Sequence of chain 20.C:
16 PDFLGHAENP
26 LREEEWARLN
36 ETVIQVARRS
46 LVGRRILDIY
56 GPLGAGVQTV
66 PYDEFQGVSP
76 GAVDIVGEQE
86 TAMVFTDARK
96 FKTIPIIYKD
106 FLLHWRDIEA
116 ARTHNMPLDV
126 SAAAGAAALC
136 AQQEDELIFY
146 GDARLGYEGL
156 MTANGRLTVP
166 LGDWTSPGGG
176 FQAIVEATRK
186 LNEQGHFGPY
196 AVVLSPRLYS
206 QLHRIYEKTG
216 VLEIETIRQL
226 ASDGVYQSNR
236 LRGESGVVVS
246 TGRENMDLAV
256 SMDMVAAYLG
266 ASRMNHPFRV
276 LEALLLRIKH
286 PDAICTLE

Binding-site contacts:
Ligand atom N contacts residue ASP258 of chain 20.C at 3.3 Å (salt-bridge).
Ligand atom N contacts residue ARG49 of chain 20.C at 3.7 Å.
Ligand atom C contacts residue ILE39 of chain 20.C at 3.6 Å (hydrophobic).
Ligand atom NH1 contacts residue ILE51 of chain 20.C at 3.5 Å (h-bond).
Ligand atom CA contacts residue ILE54 of chain 20.C at 3.7 Å (hydrophobic).
Ligand atom OG1 contacts residue ASP258 of chain 20.C at 3.5 Å.
Ligand atom CB contacts residue ASP258 of chain 20.C at 3.7 Å.
Ligand atom CD2 contacts residue ARG43 of chain 20.C at 3.7 Å.
Ligand atom CG2 contacts residue ALA42 of chain 20.C at 3.7 Å (hydrophobic).
Ligand atom NH1 contacts residue ASP228 of chain 20.C at 3.2 Å (salt-bridge).
Ligand atom N contacts residue ASP258 of chain 20.C at 2.9 Å (salt-bridge).
Ligand atom CD1 contacts residue PRO57 of chain 20.C at 3.6 Å (hydrophobic).
Ligand atom N contacts residue ARG49 of chain 20.C at 3.5 Å (salt-bridge).
Ligand atom NE contacts residue ASP53 of chain 20.C at 3.6 Å (salt-bridge).
Ligand atom OG1 contacts residue MET259 of chain 20.C at 2.6 Å (h-bond).
Ligand atom CB contacts residue ARG49 of chain 20.C at 3.7 Å.
Ligand atom NH1 contacts residue ARG50 of chain 20.C at 3.7 Å.
Ligand atom CA contacts residue ARG49 of chain 20.C at 3.7 Å.
Ligand atom CG2 contacts residue MET259 of chain 20.C at 3.7 Å (hydrophobic).
Ligand atom O contacts residue ARG43 of chain 20.C at 2.9 Å (salt-bridge).
Ligand atom C contacts residue ARG49 of chain 20.C at 3.5 Å.
Ligand atom N contacts residue ASP258 of chain 20.C at 3.7 Å.
Ligand atom N contacts residue ARG49 of chain 20.C at 3.5 Å (salt-bridge).
Ligand atom CB contacts residue ILE39 of chain 20.C at 3.7 Å (hydrophobic).
Ligand atom O contacts residue ARG49 of chain 20.C at 3.0 Å (salt-bridge).
Ligand atom N contacts residue ASP258 of chain 20.C at 3.2 Å (salt-bridge).
Ligand atom CZ contacts residue ASP228 of chain 20.C at 3.2 Å.
Ligand atom NH2 contacts residue THR246 of chain 20.C at 2.8 Å (h-bond).
Ligand atom C contacts residue ILE54 of chain 20.C at 3.7 Å (hydrophobic).
Ligand atom NH2 contacts residue ASP228 of chain 20.C at 2.5 Å (salt-bridge).
Ligand atom O contacts residue ARG43 of chain 20.C at 3.3 Å (salt-bridge).
Ligand atom O contacts residue ARG50 of chain 20.C at 3.7 Å.
Ligand atom C contacts residue ASP258 of chain 20.C at 3.7 Å.
Ligand atom O contacts residue ILE39 of chain 20.C at 3.5 Å.
Ligand atom O contacts residue ILE54 of chain 20.C at 3.4 Å.
Ligand atom NH1 contacts residue THR246 of chain 20.C at 3.5 Å.
Ligand atom CB contacts residue MET259 of chain 20.C at 3.5 Å (hydrophobic).
Ligand atom CB contacts residue ARG49 of chain 20.C at 3.6 Å.
Ligand atom CD contacts residue ASP53 of chain 20.C at 3.3 Å.
Ligand atom CA contacts residue ASP258 of chain 20.C at 3.3 Å.

A protein and the small-molecule ligand that binds it are described below.
Small molecule (SMILES): CC(C)C[C@H](NC(=O)CN)C(=O)N[C@H](C(=O)N[C@H](C(=O)NCC(=O)N[C@@H](CO)C(=O)N[C@@H](CC(C)C)C(=O)N[C@@H](CCCN=C(N)N)C(=O)NCC=O)C(C)C)[C@@H](C)O